Sequence of chain 1.D:
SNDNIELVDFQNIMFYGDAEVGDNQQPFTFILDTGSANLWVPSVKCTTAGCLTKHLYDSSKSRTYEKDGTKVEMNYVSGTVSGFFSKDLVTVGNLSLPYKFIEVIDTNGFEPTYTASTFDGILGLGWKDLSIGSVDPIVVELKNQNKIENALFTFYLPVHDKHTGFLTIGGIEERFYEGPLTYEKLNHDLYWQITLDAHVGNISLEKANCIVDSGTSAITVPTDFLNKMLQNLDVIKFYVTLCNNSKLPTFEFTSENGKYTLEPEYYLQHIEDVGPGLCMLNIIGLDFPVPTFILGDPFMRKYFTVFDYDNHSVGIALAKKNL

Binding-site contacts:
Ligand atom C13 contacts residue TYR192 of chain 1.D at 3.6 Å (hydrophobic).
Ligand atom O4 contacts residue VAL78 of chain 1.D at 3.4 Å.
Ligand atom O3 contacts residue VAL78 of chain 1.D at 3.8 Å.
Ligand atom C18 contacts residue TYR77 of chain 1.D at 3.8 Å (hydrophobic).
Ligand atom C14 contacts residue GLY216 of chain 1.D at 3.6 Å.
Ligand atom C2 contacts residue ASP214 of chain 1.D at 3.4 Å.
Ligand atom C18 contacts residue ILE123 of chain 1.D at 3.7 Å (hydrophobic).
Ligand atom C35 contacts residue MET15 of chain 1.D at 3.1 Å (hydrophobic).
Ligand atom C28 contacts residue SER218 of chain 1.D at 3.5 Å.
Ligand atom C16 contacts residue SER79 of chain 1.D at 3.5 Å.
Ligand atom O6 contacts residue SER218 of chain 1.D at 2.5 Å (h-bond).
Ligand atom C13 contacts residue ASP214 of chain 1.D at 3.4 Å.
Ligand atom C20 contacts residue ILE32 of chain 1.D at 3.7 Å (hydrophobic).
Ligand atom C2 contacts residue ILE300 of chain 1.D at 3.7 Å (hydrophobic).
Ligand atom C38 contacts residue THR114 of chain 1.D at 3.7 Å.
Ligand atom C12 contacts residue GLY36 of chain 1.D at 3.5 Å.
Ligand atom C9 contacts residue THR217 of chain 1.D at 3.8 Å.
Ligand atom C9 contacts residue ASP214 of chain 1.D at 3.4 Å.
Ligand atom C17 contacts residue SER79 of chain 1.D at 3.1 Å.
Ligand atom N1 contacts residue GLY216 of chain 1.D at 2.9 Å (h-bond).
Ligand atom C16 contacts residue PHE111 of chain 1.D at 3.8 Å (hydrophobic).
Ligand atom C7 contacts residue ASP214 of chain 1.D at 3.5 Å.
Ligand atom C37 contacts residue THR114 of chain 1.D at 3.7 Å.
Ligand atom C2 contacts residue THR217 of chain 1.D at 3.5 Å.
Ligand atom C24 contacts residue GLY216 of chain 1.D at 3.4 Å.
Ligand atom O1 contacts residue VAL78 of chain 1.D at 3.8 Å.
Ligand atom C10 contacts residue ASP34 of chain 1.D at 3.4 Å.
Ligand atom C14 contacts residue ASP34 of chain 1.D at 3.3 Å.
Ligand atom O2 contacts residue ASP34 of chain 1.D at 2.5 Å (salt-bridge).
Ligand atom C11 contacts residue GLY216 of chain 1.D at 3.6 Å.
Ligand atom C20 contacts residue GLY216 of chain 1.D at 3.5 Å.
Ligand atom O2 contacts residue GLY36 of chain 1.D at 3.5 Å (h-bond).
Ligand atom C21 contacts residue ILE32 of chain 1.D at 3.4 Å (hydrophobic).
Ligand atom O6 contacts residue THR217 of chain 1.D at 3.7 Å.
Ligand atom C1 contacts residue ILE300 of chain 1.D at 3.5 Å (hydrophobic).
Ligand atom N4 contacts residue ASP214 of chain 1.D at 2.7 Å (salt-bridge).
Ligand atom N4 contacts residue GLY36 of chain 1.D at 3.5 Å (h-bond).
Ligand atom C12 contacts residue TYR192 of chain 1.D at 3.8 Å (hydrophobic).
Ligand atom C17 contacts residue PHE111 of chain 1.D at 3.5 Å (hydrophobic).
Ligand atom C33 contacts residue SER218 of chain 1.D at 3.7 Å.

A small-molecule ligand and the protein it binds are described below.
Small molecule (SMILES): CCCN(CCC)C(=O)c1cc(C(=O)N[C@@H](Cc2ccccc2)[C@H](O)CNC(C)(C)c2cccc(OC)c2)cc(N2CCCCS2(=O)=O)c1